The small molecule below binds the protein below.
Small molecule (SMILES): CC(=O)N[C@H]1[C@H](O[C@H]2[C@H](O)[C@@H](NC(C)=O)CO[C@@H]2CO)O[C@H](CO)[C@@H](O)[C@@H]1O

Sequence of chain 29.S:
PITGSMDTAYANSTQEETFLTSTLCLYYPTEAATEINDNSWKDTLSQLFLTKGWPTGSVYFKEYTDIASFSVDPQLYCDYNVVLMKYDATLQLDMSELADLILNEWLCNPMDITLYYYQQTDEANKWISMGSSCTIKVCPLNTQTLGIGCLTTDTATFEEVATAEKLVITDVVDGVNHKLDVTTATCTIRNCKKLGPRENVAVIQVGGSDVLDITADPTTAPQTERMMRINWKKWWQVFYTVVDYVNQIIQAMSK

Binding-site contacts:
Ligand atom C6 contacts residue ASN19 of chain 29.S at 4.1 Å.
Ligand atom O5 contacts residue ASN19 of chain 29.S at 2.2 Å (h-bond).
Ligand atom O6 contacts residue ASN19 of chain 29.S at 4.4 Å.
Ligand atom C8 contacts residue TYR17 of chain 29.S at 4.2 Å (hydrophobic).
Ligand atom C2 contacts residue ASN19 of chain 29.S at 3.4 Å.
Ligand atom N2 contacts residue ASN19 of chain 29.S at 4.1 Å.
Ligand atom C3 contacts residue ASN19 of chain 29.S at 4.4 Å.
Ligand atom C1 contacts residue ASN19 of chain 29.S at 1.9 Å.
Ligand atom C5 contacts residue ASN19 of chain 29.S at 3.4 Å.